Binding-site contacts:
Ligand atom C8 contacts residue HIS81 of chain 1.A at 3.5 Å.
Ligand atom C9 contacts residue TYR85 of chain 1.A at 3.5 Å (hydrophobic).
Ligand atom C12 contacts residue GLN9 of chain 1.A at 3.7 Å.
Ligand atom N3 contacts residue MET47 of chain 1.A at 3.7 Å.
Ligand atom O1 contacts residue HIS81 of chain 1.A at 3.8 Å.
Ligand atom S contacts residue LEU39 of chain 1.A at 2.9 Å (h-bond).
Ligand atom F5 contacts residue GLN57 of chain 1.A at 3.2 Å.
Ligand atom O2 contacts residue LEU39 of chain 1.A at 3.8 Å.
Ligand atom C31 contacts residue MET47 of chain 1.A at 3.6 Å (hydrophobic).
Ligand atom C16 contacts residue GLY43 of chain 1.A at 3.5 Å.
Ligand atom C16 contacts residue LEU39 of chain 1.A at 3.2 Å (hydrophobic).
Ligand atom C28 contacts residue GLN57 of chain 1.A at 3.6 Å.
Ligand atom F contacts residue ILE46 of chain 1.A at 3.2 Å.
Ligand atom C32 contacts residue GLY43 of chain 1.A at 3.6 Å.
Ligand atom C6 contacts residue HIS81 of chain 1.A at 3.7 Å.
Ligand atom O2 contacts residue GLN9 of chain 1.A at 2.8 Å (h-bond).
Ligand atom C9 contacts residue LEU39 of chain 1.A at 3.7 Å (hydrophobic).
Ligand atom C26 contacts residue GLN57 of chain 1.A at 3.7 Å.
Ligand atom F1 contacts residue ILE84 of chain 1.A at 3.4 Å.
Ligand atom C13 contacts residue VAL78 of chain 1.A at 3.6 Å (hydrophobic).
Ligand atom C7 contacts residue HIS81 of chain 1.A at 3.5 Å.
Ligand atom C7 contacts residue ILE84 of chain 1.A at 3.7 Å (hydrophobic).
Ligand atom C19 contacts residue VAL78 of chain 1.A at 3.7 Å (hydrophobic).
Ligand atom S contacts residue GLY43 of chain 1.A at 3.7 Å.
Ligand atom C9 contacts residue HIS81 of chain 1.A at 3.5 Å.
Ligand atom C18 contacts residue ILE46 of chain 1.A at 3.7 Å (hydrophobic).
Ligand atom C29 contacts residue GLN57 of chain 1.A at 3.8 Å.
Ligand atom F contacts residue VAL78 of chain 1.A at 3.7 Å.
Ligand atom F5 contacts residue ILE46 of chain 1.A at 3.6 Å.
Ligand atom C10 contacts residue HIS81 of chain 1.A at 3.6 Å.
Ligand atom F contacts residue PHE76 of chain 1.A at 3.1 Å.
Ligand atom F3 contacts residue GLN57 of chain 1.A at 2.9 Å.
Ligand atom F2 contacts residue ILE46 of chain 1.A at 3.5 Å.
Ligand atom C28 contacts residue TYR52 of chain 1.A at 3.5 Å (hydrophobic).
Ligand atom C27 contacts residue GLN57 of chain 1.A at 3.4 Å.
Ligand atom C32 contacts residue MET47 of chain 1.A at 3.6 Å (hydrophobic).
Ligand atom F5 contacts residue TYR52 of chain 1.A at 3.4 Å.
Ligand atom C contacts residue GLY43 of chain 1.A at 3.6 Å.
Ligand atom F3 contacts residue VAL78 of chain 1.A at 3.3 Å.
Ligand atom C5 contacts residue HIS81 of chain 1.A at 3.6 Å.

Sequence of chain 1.A:
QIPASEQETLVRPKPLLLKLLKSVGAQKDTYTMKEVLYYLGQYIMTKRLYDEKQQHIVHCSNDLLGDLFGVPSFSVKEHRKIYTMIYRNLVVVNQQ

The small molecule below binds the protein below.
Small molecule (SMILES): CCC[C@H]1N(C(=O)c2cnccc2C(F)(F)F)CCC[C@@]1(Oc1csc(C(F)(F)F)c1)C(=O)N1CCN(c2ccccc2OCCO)CC1